Binding-site contacts:
Ligand atom O1 contacts residue TRP114 of chain 1.A at 3.3 Å.
Ligand atom C4 contacts residue BGC1 of chain 1.B at 4.2 Å.
Ligand atom C3 contacts residue BGC1 of chain 1.B at 3.5 Å.
Ligand atom O8 contacts residue TRP187 of chain 1.A at 4.4 Å.
Ligand atom C11 contacts residue TRP187 of chain 1.A at 3.9 Å (hydrophobic).
Ligand atom C7 contacts residue VAL161 of chain 1.A at 4.3 Å (hydrophobic).
Ligand atom C8 contacts residue TRP114 of chain 1.A at 3.5 Å (hydrophobic).
Ligand atom C7 contacts residue TRP114 of chain 1.A at 3.5 Å (hydrophobic).
Ligand atom C2 contacts residue TRP114 of chain 1.A at 3.8 Å (hydrophobic).
Ligand atom O1 contacts residue ASN157 of chain 1.A at 3.8 Å.
Ligand atom C8 contacts residue TRP187 of chain 1.A at 4.4 Å (hydrophobic).
Ligand atom C4 contacts residue TRP187 of chain 1.A at 4.2 Å (hydrophobic).
Ligand atom C2 contacts residue BGC1 of chain 1.B at 2.2 Å.
Ligand atom C10 contacts residue BGC1 of chain 1.B at 2.5 Å.
Ligand atom O1 contacts residue TRP187 of chain 1.A at 4.0 Å.
Ligand atom C1 contacts residue GLU109 of chain 1.A at 4.3 Å.
Ligand atom C1 contacts residue BGC1 of chain 1.B at 1.4 Å.
Ligand atom C11 contacts residue TRP114 of chain 1.A at 3.4 Å (hydrophobic).
Ligand atom C5 contacts residue TRP114 of chain 1.A at 3.3 Å (hydrophobic).
Ligand atom C1 contacts residue TRP114 of chain 1.A at 3.7 Å (hydrophobic).
Ligand atom O8 contacts residue CYS158 of chain 1.A at 4.3 Å.
Ligand atom O8 contacts residue ASN157 of chain 1.A at 3.1 Å (h-bond).
Ligand atom C8 contacts residue ASN157 of chain 1.A at 3.7 Å.
Ligand atom O8 contacts residue ASP159 of chain 1.A at 4.2 Å.
Ligand atom C10 contacts residue TRP114 of chain 1.A at 3.6 Å (hydrophobic).
Ligand atom C6 contacts residue TRP114 of chain 1.A at 3.8 Å (hydrophobic).
Ligand atom C4 contacts residue TRP114 of chain 1.A at 3.5 Å (hydrophobic).
Ligand atom C3 contacts residue TRP114 of chain 1.A at 3.6 Å (hydrophobic).
Ligand atom C10 contacts residue GLU109 of chain 1.A at 4.3 Å.
Ligand atom O8 contacts residue TRP114 of chain 1.A at 4.1 Å.
Ligand atom C11 contacts residue BGC1 of chain 1.B at 3.8 Å.
Ligand atom C10 contacts residue TRP187 of chain 1.A at 4.3 Å (hydrophobic).

Sequence of chain 1.A:
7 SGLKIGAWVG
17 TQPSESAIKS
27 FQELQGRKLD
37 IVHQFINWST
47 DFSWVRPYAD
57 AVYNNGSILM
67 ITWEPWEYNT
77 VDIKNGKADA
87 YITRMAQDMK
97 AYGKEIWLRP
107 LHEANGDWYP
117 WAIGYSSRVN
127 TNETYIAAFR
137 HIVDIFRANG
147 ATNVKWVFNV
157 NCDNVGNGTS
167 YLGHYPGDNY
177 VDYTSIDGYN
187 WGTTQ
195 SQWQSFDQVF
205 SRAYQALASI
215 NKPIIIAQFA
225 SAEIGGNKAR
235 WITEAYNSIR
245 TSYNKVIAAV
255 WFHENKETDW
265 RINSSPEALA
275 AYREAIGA

The protein below binds the small molecule below.
Small molecule (SMILES): Cc1cc(=O)oc2ccccc12